Binding-site contacts:
Ligand atom NH2 contacts residue ASN101 of chain 7.A at 3.7 Å.
Ligand atom NE contacts residue ASN101 of chain 7.A at 3.0 Å (h-bond).
Ligand atom N contacts residue SER86 of chain 7.A at 4.0 Å.
Ligand atom NH1 contacts residue LYS98 of chain 7.A at 3.7 Å.
Ligand atom CZ contacts residue ASN101 of chain 7.A at 3.7 Å.
Ligand atom CZ contacts residue SER86 of chain 7.A at 3.2 Å.
Ligand atom NH2 contacts residue LYS97 of chain 7.A at 3.6 Å (salt-bridge).
Ligand atom CZ contacts residue PHE100 of chain 7.A at 4.1 Å (hydrophobic).
Ligand atom CB contacts residue LYS234 of chain 6.C at 3.9 Å.
Ligand atom CB contacts residue SER86 of chain 7.A at 3.9 Å.
Ligand atom CZ contacts residue LEU87 of chain 7.A at 4.2 Å (hydrophobic).
Ligand atom C contacts residue SER86 of chain 7.A at 3.6 Å.
Ligand atom O contacts residue SER86 of chain 7.A at 2.8 Å (h-bond).
Ligand atom NH2 contacts residue LYS98 of chain 7.A at 2.7 Å (salt-bridge).
Ligand atom CD contacts residue SER86 of chain 7.A at 3.5 Å.
Ligand atom C contacts residue LYS98 of chain 7.A at 3.7 Å.
Ligand atom NH1 contacts residue THR88 of chain 7.A at 3.8 Å.
Ligand atom NH1 contacts residue SER86 of chain 7.A at 3.4 Å (h-bond).
Ligand atom N contacts residue SER233 of chain 6.C at 3.0 Å (h-bond).
Ligand atom CA contacts residue SER233 of chain 6.C at 3.6 Å.
Ligand atom N contacts residue LYS234 of chain 6.C at 3.6 Å.
Ligand atom NH2 contacts residue LEU87 of chain 7.A at 3.9 Å.
Ligand atom CZ contacts residue LYS98 of chain 7.A at 3.7 Å.
Ligand atom CA contacts residue SER86 of chain 7.A at 4.0 Å.
Ligand atom C contacts residue THR88 of chain 7.A at 4.2 Å.
Ligand atom CD contacts residue ASN101 of chain 7.A at 3.2 Å.
Ligand atom NH2 contacts residue PHE100 of chain 7.A at 2.8 Å (h-bond).
Ligand atom NH2 contacts residue SER86 of chain 7.A at 3.5 Å (h-bond).
Ligand atom O contacts residue LYS234 of chain 6.C at 3.4 Å.
Ligand atom C contacts residue LYS234 of chain 6.C at 3.0 Å.
Ligand atom CG contacts residue SER86 of chain 7.A at 4.2 Å.
Ligand atom CB contacts residue SER233 of chain 6.C at 4.1 Å.
Ligand atom O contacts residue THR88 of chain 7.A at 3.7 Å.
Ligand atom N contacts residue LYS234 of chain 6.C at 1.5 Å.
Ligand atom NE contacts residue SER86 of chain 7.A at 3.6 Å.
Ligand atom O contacts residue LYS98 of chain 7.A at 3.8 Å.
Ligand atom CA contacts residue LYS234 of chain 6.C at 2.5 Å.
Ligand atom CD2 contacts residue ILE84 of chain 7.A at 3.9 Å (hydrophobic).
Ligand atom CD1 contacts residue ILE84 of chain 7.A at 4.0 Å (hydrophobic).
Ligand atom NH1 contacts residue LEU87 of chain 7.A at 3.9 Å.

Sequence of chain 7.A:
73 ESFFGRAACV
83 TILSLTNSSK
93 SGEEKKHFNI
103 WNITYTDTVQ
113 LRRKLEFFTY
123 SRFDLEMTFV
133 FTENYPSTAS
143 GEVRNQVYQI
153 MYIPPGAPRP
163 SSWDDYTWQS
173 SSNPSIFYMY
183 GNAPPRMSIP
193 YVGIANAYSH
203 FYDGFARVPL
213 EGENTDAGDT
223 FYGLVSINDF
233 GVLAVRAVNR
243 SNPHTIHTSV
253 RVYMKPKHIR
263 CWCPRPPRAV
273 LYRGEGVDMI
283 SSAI

A protein and the small-molecule ligand that binds it are described below.
Small molecule (SMILES): CC[C@H](C)[C@H](NC(=O)[C@@H](N)CC(C)C)C(=O)NCC(=O)N[C@@H](CCCN=C(N)N)C(=O)N[C@H](C=O)[C@@H](C)O

Sequence of chain 6.C:
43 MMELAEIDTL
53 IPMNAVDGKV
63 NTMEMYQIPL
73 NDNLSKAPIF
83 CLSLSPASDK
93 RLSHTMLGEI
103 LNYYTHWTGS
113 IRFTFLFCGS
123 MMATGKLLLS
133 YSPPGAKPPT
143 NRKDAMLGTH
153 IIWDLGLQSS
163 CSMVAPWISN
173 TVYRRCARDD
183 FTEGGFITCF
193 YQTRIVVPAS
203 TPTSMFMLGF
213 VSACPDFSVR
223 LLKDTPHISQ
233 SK